Sequence of chain 1.A:
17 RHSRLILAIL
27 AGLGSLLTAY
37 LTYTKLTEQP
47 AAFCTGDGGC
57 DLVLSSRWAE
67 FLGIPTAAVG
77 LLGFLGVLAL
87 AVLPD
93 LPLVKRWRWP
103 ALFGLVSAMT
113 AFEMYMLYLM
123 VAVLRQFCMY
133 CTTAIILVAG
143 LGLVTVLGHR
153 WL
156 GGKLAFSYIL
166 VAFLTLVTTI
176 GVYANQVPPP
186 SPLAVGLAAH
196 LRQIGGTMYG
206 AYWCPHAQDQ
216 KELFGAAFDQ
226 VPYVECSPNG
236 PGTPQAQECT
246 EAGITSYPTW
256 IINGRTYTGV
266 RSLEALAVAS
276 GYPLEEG

Binding-site contacts:
Ligand atom C4M contacts residue LEU60 of chain 1.A at 3.5 Å (hydrophobic).
Ligand atom O5 contacts residue LYS41 of chain 1.A at 2.8 Å (salt-bridge).
Ligand atom C14 contacts residue GLY76 of chain 1.A at 3.7 Å.
Ligand atom C15 contacts residue GLY76 of chain 1.A at 3.5 Å.
Ligand atom O5 contacts residue ALA65 of chain 1.A at 3.6 Å.
Ligand atom O5 contacts residue LEU60 of chain 1.A at 3.8 Å.
Ligand atom C8 contacts residue ALA73 of chain 1.A at 3.8 Å (hydrophobic).
Ligand atom C12 contacts residue GLU115 of chain 1.A at 3.4 Å.
Ligand atom C25 contacts residue THR174 of chain 1.A at 3.9 Å.
Ligand atom C17 contacts residue GLY76 of chain 1.A at 3.9 Å.
Ligand atom C5 contacts residue LYS41 of chain 1.A at 4.0 Å.
Ligand atom O2 contacts residue MET118 of chain 1.A at 3.3 Å.
Ligand atom C15 contacts residue PHE114 of chain 1.A at 3.8 Å (hydrophobic).
Ligand atom C2 contacts residue CYS133 of chain 1.A at 3.6 Å (hydrophobic).
Ligand atom C18 contacts residue MET111 of chain 1.A at 3.6 Å (hydrophobic).
Ligand atom O4 contacts residue LEU60 of chain 1.A at 3.5 Å (h-bond).
Ligand atom C3M contacts residue VAL59 of chain 1.A at 3.9 Å (hydrophobic).
Ligand atom C17 contacts residue MET111 of chain 1.A at 3.6 Å (hydrophobic).
Ligand atom C1 contacts residue CYS133 of chain 1.A at 3.3 Å (hydrophobic).
Ligand atom C21 contacts residue ALA110 of chain 1.A at 3.4 Å (hydrophobic).
Ligand atom C3 contacts residue MET118 of chain 1.A at 3.5 Å (hydrophobic).
Ligand atom C26 contacts residue THR173 of chain 1.A at 3.9 Å.
Ligand atom C4M contacts residue VAL59 of chain 1.A at 3.6 Å (hydrophobic).
Ligand atom C3M contacts residue LEU126 of chain 1.A at 3.9 Å (hydrophobic).
Ligand atom C6 contacts residue CYS133 of chain 1.A at 3.7 Å (hydrophobic).
Ligand atom C14 contacts residue GLU115 of chain 1.A at 3.8 Å.
Ligand atom O4 contacts residue ALA65 of chain 1.A at 3.5 Å.
Ligand atom C1M contacts residue CYS133 of chain 1.A at 3.3 Å (hydrophobic).
Ligand atom C8 contacts residue THR72 of chain 1.A at 3.9 Å.
Ligand atom C4M contacts residue ALA65 of chain 1.A at 3.6 Å (hydrophobic).
Ligand atom C15 contacts residue THR72 of chain 1.A at 3.7 Å.
Ligand atom C16 contacts residue GLU115 of chain 1.A at 3.8 Å.
Ligand atom O2 contacts residue MET122 of chain 1.A at 3.3 Å.
Ligand atom C10 contacts residue ALA136 of chain 1.A at 3.6 Å (hydrophobic).
Ligand atom C23 contacts residue THR170 of chain 1.A at 3.9 Å.
Ligand atom C2 contacts residue MET118 of chain 1.A at 3.6 Å (hydrophobic).
Ligand atom O3 contacts residue MET118 of chain 1.A at 3.3 Å (h-bond).
Ligand atom C13 contacts residue GLU115 of chain 1.A at 3.2 Å.
Ligand atom O2 contacts residue CYS133 of chain 1.A at 3.8 Å.
Ligand atom C3M contacts residue MET122 of chain 1.A at 3.6 Å (hydrophobic).

A protein and the small-molecule ligand that binds it are described below.
Small molecule (SMILES): COC1=C(OC)C(=O)C(C/C=C(\C)CC/C=C(\C)CC/C=C(\C)CC/C=C(\C)CC/C=C(\C)CC/C=C(\C)CC/C=C(\C)CC/C=C(\C)CC/C=C(\C)CCC=C(C)C)=C(C)C1=O